Sequence of chain 1.A:
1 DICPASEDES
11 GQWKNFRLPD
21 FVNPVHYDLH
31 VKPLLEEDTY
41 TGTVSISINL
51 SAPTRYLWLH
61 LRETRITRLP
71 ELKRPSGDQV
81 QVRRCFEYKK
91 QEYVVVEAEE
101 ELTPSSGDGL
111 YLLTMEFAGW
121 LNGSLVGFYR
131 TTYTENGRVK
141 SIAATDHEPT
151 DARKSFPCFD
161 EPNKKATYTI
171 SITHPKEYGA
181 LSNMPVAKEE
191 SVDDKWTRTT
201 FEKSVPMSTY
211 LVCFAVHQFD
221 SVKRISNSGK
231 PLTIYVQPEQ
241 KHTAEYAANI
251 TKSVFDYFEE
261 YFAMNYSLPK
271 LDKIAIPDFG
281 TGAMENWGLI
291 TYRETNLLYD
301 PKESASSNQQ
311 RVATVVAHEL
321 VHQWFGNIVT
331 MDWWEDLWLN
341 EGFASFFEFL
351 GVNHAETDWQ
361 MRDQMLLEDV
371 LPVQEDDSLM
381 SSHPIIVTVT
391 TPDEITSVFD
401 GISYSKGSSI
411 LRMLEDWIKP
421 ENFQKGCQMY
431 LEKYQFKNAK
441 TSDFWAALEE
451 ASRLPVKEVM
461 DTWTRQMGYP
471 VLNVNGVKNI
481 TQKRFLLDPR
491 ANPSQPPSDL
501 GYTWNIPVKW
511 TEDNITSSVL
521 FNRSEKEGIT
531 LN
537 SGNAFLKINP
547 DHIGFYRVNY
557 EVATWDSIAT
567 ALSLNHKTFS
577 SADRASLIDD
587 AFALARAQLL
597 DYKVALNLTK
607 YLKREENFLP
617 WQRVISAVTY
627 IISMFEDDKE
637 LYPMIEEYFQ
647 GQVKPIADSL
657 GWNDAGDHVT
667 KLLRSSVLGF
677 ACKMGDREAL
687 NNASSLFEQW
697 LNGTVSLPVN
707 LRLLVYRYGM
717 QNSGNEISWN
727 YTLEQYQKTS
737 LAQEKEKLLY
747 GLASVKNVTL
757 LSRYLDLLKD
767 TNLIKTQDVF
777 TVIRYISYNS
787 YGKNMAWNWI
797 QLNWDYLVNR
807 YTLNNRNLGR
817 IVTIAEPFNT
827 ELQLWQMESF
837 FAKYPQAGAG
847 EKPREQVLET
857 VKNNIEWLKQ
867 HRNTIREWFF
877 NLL

A protein and the small-molecule ligand that binds it are described below.
Small molecule (SMILES): CC(=O)N[C@H]1[C@H](O[C@H]2[C@H](O)[C@@H](NC(C)=O)CO[C@@H]2CO)O[C@H](CO)[C@@H](O)[C@@H]1O

Binding-site contacts:
Ligand atom O6 contacts residue ASN122 of chain 1.A at 4.5 Å.
Ligand atom O4 contacts residue TRP120 of chain 1.A at 3.8 Å.
Ligand atom C8 contacts residue GLU63 of chain 1.A at 3.3 Å.
Ligand atom C7 contacts residue GLY123 of chain 1.A at 4.2 Å.
Ligand atom O3 contacts residue TRP120 of chain 1.A at 4.2 Å.
Ligand atom C7 contacts residue TRP120 of chain 1.A at 4.2 Å (hydrophobic).
Ligand atom C8 contacts residue GLY123 of chain 1.A at 4.2 Å.
Ligand atom C5 contacts residue TRP120 of chain 1.A at 4.0 Å (hydrophobic).
Ligand atom O5 contacts residue ASN122 of chain 1.A at 2.4 Å (h-bond).
Ligand atom C4 contacts residue ASN122 of chain 1.A at 4.3 Å.
Ligand atom C2 contacts residue ASN122 of chain 1.A at 2.5 Å.
Ligand atom C3 contacts residue ASN122 of chain 1.A at 3.9 Å.
Ligand atom C5 contacts residue ASN122 of chain 1.A at 3.7 Å.
Ligand atom C7 contacts residue ASN122 of chain 1.A at 3.6 Å.
Ligand atom O7 contacts residue ASN122 of chain 1.A at 4.1 Å.
Ligand atom O7 contacts residue TRP120 of chain 1.A at 3.5 Å.
Ligand atom N2 contacts residue TRP120 of chain 1.A at 4.0 Å.
Ligand atom C2 contacts residue TRP120 of chain 1.A at 4.4 Å (hydrophobic).
Ligand atom C1 contacts residue ASN122 of chain 1.A at 1.4 Å.
Ligand atom C7 contacts residue GLU63 of chain 1.A at 4.5 Å.
Ligand atom C8 contacts residue ASN122 of chain 1.A at 3.2 Å.
Ligand atom O7 contacts residue GLY123 of chain 1.A at 3.9 Å.
Ligand atom C4 contacts residue TRP120 of chain 1.A at 4.3 Å (hydrophobic).
Ligand atom C1 contacts residue TRP120 of chain 1.A at 4.2 Å (hydrophobic).
Ligand atom N2 contacts residue ASN122 of chain 1.A at 3.0 Å (h-bond).
Ligand atom C3 contacts residue TRP120 of chain 1.A at 3.9 Å (hydrophobic).